This protein binds this small molecule.
Small molecule (SMILES): CS(=O)(=O)c1sc(-c2cc(F)cc(F)c2)c2c1[C@H](O)C(F)(F)C2

Sequence of chain 1.A:
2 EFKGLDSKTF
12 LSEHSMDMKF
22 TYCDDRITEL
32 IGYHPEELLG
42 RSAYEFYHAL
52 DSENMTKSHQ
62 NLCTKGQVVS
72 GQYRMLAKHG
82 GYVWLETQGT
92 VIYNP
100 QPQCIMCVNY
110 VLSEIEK

Binding-site contacts:
Ligand atom C9 contacts residue CYS106 of chain 1.A at 3.7 Å (hydrophobic).
Ligand atom O14 contacts residue THR88 of chain 1.A at 3.7 Å.
Ligand atom F7 contacts residue CYS106 of chain 1.A at 3.4 Å.
Ligand atom F23 contacts residue PHE21 of chain 1.A at 3.4 Å.
Ligand atom C16 contacts residue TYR48 of chain 1.A at 3.7 Å (hydrophobic).
Ligand atom C18 contacts residue ASN108 of chain 1.A at 3.4 Å.
Ligand atom C5 contacts residue HIS15 of chain 1.A at 3.6 Å.
Ligand atom F6 contacts residue MET19 of chain 1.A at 3.2 Å.
Ligand atom C17 contacts residue TYR74 of chain 1.A at 3.3 Å (hydrophobic).
Ligand atom C12 contacts residue TYR48 of chain 1.A at 3.3 Å (hydrophobic).
Ligand atom C19 contacts residue TYR74 of chain 1.A at 3.5 Å (hydrophobic).
Ligand atom C15 contacts residue GLY90 of chain 1.A at 3.4 Å.
Ligand atom C18 contacts residue HIS15 of chain 1.A at 3.5 Å.
Ligand atom S10 contacts residue TYR74 of chain 1.A at 3.5 Å (h-bond).
Ligand atom S10 contacts residue THR88 of chain 1.A at 3.5 Å.
Ligand atom F6 contacts residue ILE104 of chain 1.A at 3.7 Å.
Ligand atom C16 contacts residue TYR74 of chain 1.A at 3.6 Å (hydrophobic).
Ligand atom O14 contacts residue SER71 of chain 1.A at 3.1 Å.
Ligand atom C9 contacts residue TYR48 of chain 1.A at 3.4 Å (hydrophobic).
Ligand atom F23 contacts residue SER13 of chain 1.A at 3.0 Å.
Ligand atom S10 contacts residue TYR48 of chain 1.A at 3.7 Å.
Ligand atom F7 contacts residue ILE104 of chain 1.A at 3.2 Å.
Ligand atom F23 contacts residue ASN108 of chain 1.A at 3.3 Å.
Ligand atom F22 contacts residue TYR48 of chain 1.A at 3.5 Å.
Ligand atom O13 contacts residue SER59 of chain 1.A at 3.7 Å.
Ligand atom O4 contacts residue HIS60 of chain 1.A at 2.8 Å (h-bond).
Ligand atom C20 contacts residue ASN108 of chain 1.A at 3.6 Å.
Ligand atom F7 contacts residue HIS15 of chain 1.A at 3.3 Å.
Ligand atom C5 contacts residue ALA44 of chain 1.A at 3.6 Å (hydrophobic).
Ligand atom C21 contacts residue MET76 of chain 1.A at 3.5 Å (hydrophobic).
Ligand atom C1 contacts residue HIS60 of chain 1.A at 3.8 Å.
Ligand atom F22 contacts residue MET76 of chain 1.A at 3.3 Å.
Ligand atom F22 contacts residue TYR74 of chain 1.A at 3.7 Å.
Ligand atom F23 contacts residue PHE11 of chain 1.A at 3.5 Å.
Ligand atom S10 contacts residue MET56 of chain 1.A at 3.6 Å.
Ligand atom C18 contacts residue SER13 of chain 1.A at 3.7 Å.
Ligand atom C17 contacts residue TYR48 of chain 1.A at 3.3 Å (hydrophobic).
Ligand atom C15 contacts residue VAL69 of chain 1.A at 3.5 Å (hydrophobic).
Ligand atom C15 contacts residue LEU63 of chain 1.A at 3.5 Å (hydrophobic).
Ligand atom F6 contacts residue HIS60 of chain 1.A at 3.7 Å.